Binding-site contacts:
Ligand atom C5 contacts residue ASN706 of chain 1.A at 3.6 Å.
Ligand atom O7 contacts residue ASN706 of chain 1.A at 3.8 Å.
Ligand atom C1 contacts residue ASN706 of chain 1.A at 1.4 Å.
Ligand atom C4 contacts residue ASN706 of chain 1.A at 4.2 Å.
Ligand atom C8 contacts residue ASN706 of chain 1.A at 3.8 Å.
Ligand atom N2 contacts residue ASN706 of chain 1.A at 2.9 Å (h-bond).
Ligand atom C2 contacts residue ASN706 of chain 1.A at 2.4 Å.
Ligand atom O6 contacts residue ILE791 of chain 1.G at 4.1 Å.
Ligand atom C7 contacts residue ASN706 of chain 1.A at 3.2 Å.
Ligand atom C7 contacts residue TYR793 of chain 1.G at 4.2 Å (hydrophobic).
Ligand atom C1 contacts residue TYR793 of chain 1.G at 4.4 Å (hydrophobic).
Ligand atom C2 contacts residue TYR793 of chain 1.G at 4.1 Å (hydrophobic).
Ligand atom O7 contacts residue TYR793 of chain 1.G at 3.4 Å (h-bond).
Ligand atom C3 contacts residue ASN706 of chain 1.A at 3.8 Å.
Ligand atom O5 contacts residue TYR793 of chain 1.G at 4.1 Å.
Ligand atom O6 contacts residue TYR793 of chain 1.G at 3.6 Å.
Ligand atom O5 contacts residue ASN706 of chain 1.A at 2.3 Å (h-bond).

Sequence of chain 1.A:
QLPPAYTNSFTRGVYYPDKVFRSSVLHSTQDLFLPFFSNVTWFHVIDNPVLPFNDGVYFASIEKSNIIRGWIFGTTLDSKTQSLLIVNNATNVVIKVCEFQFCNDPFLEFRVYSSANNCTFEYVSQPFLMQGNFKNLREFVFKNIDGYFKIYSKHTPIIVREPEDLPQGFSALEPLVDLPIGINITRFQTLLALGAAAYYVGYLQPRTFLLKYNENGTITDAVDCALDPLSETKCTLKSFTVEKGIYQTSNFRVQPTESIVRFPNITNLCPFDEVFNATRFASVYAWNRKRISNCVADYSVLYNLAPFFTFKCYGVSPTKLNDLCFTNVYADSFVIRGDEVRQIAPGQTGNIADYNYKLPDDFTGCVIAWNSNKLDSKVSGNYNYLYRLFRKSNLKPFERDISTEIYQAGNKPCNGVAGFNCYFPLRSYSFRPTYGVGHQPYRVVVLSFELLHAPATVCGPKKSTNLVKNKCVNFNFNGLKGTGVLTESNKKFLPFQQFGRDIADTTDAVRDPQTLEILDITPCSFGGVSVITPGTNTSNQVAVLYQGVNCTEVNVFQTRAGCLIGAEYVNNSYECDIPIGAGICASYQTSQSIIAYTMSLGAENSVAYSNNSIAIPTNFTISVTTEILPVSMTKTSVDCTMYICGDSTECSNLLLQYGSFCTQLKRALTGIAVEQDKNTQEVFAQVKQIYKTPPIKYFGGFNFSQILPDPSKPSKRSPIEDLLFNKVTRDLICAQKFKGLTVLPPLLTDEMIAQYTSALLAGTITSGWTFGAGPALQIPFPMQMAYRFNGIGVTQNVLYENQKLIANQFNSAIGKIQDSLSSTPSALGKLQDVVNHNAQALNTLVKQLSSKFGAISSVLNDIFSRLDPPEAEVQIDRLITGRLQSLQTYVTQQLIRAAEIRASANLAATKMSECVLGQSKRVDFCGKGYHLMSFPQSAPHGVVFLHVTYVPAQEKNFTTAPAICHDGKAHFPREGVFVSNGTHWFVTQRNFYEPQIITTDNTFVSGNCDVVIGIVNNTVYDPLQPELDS

A small-molecule ligand and the protein it binds are described below.
Small molecule (SMILES): CC(=O)N[C@@H]1[C@@H](O)[C@H](O)[C@@H](CO)O[C@H]1O

Sequence of chain 1.G:
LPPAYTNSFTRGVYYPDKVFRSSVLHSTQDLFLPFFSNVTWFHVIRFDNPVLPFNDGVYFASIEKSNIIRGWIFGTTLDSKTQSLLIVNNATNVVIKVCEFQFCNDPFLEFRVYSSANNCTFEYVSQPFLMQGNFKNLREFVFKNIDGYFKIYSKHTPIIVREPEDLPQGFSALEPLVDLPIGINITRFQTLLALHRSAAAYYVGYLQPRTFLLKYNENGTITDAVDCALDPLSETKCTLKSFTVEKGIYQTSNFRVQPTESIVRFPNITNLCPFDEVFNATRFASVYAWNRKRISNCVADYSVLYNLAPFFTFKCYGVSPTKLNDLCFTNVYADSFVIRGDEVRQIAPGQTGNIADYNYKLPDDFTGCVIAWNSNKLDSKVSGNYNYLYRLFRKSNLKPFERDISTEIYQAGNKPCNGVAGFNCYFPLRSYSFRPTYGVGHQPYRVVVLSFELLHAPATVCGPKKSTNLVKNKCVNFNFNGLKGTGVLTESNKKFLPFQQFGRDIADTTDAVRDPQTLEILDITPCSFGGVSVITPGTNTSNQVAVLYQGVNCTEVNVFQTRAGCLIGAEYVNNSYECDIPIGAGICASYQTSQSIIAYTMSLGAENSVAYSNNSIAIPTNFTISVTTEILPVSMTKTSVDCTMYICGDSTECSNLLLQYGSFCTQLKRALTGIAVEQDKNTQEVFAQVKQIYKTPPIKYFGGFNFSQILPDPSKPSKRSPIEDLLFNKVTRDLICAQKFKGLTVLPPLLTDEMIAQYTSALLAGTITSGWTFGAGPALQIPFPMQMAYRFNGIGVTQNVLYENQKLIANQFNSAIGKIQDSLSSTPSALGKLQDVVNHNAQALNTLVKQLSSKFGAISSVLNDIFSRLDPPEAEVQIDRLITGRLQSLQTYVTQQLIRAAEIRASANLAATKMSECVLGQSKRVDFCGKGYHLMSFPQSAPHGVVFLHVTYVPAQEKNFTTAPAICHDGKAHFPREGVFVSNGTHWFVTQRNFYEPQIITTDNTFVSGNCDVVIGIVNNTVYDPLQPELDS